Sequence of chain 1.A:
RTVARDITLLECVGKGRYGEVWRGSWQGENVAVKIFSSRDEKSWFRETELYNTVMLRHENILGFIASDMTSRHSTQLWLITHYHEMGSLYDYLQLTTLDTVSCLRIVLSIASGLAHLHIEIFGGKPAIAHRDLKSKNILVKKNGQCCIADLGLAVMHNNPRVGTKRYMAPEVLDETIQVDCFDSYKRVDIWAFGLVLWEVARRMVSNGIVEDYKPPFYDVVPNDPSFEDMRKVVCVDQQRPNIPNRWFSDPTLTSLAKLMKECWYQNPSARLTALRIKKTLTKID

Binding-site contacts:
Ligand atom O01 contacts residue ALA119 of chain 1.A at 4.2 Å.
Ligand atom C02 contacts residue HIS120 of chain 1.A at 3.5 Å.
Ligand atom C05 contacts residue HIS120 of chain 1.A at 3.9 Å.
Ligand atom C04 contacts residue HIS120 of chain 1.A at 2.8 Å.
Ligand atom C06 contacts residue HIS61 of chain 1.A at 3.4 Å.
Ligand atom O01 contacts residue LYS294 of chain 1.A at 4.4 Å.
Ligand atom C08 contacts residue LYS294 of chain 1.A at 4.2 Å.
Ligand atom S07 contacts residue HIS61 of chain 1.A at 2.8 Å (h-bond).
Ligand atom O01 contacts residue HIS120 of chain 1.A at 4.0 Å.
Ligand atom O03 contacts residue ILE123 of chain 1.A at 3.5 Å.
Ligand atom C08 contacts residue HIS120 of chain 1.A at 3.6 Å.
Ligand atom O03 contacts residue ILE125 of chain 1.A at 3.8 Å.
Ligand atom S07 contacts residue LYS294 of chain 1.A at 4.1 Å.
Ligand atom O03 contacts residue HIS120 of chain 1.A at 3.7 Å.
Ligand atom C05 contacts residue HIS61 of chain 1.A at 4.3 Å.
Ligand atom C06 contacts residue HIS120 of chain 1.A at 4.5 Å.
Ligand atom C04 contacts residue HIS61 of chain 1.A at 3.9 Å.
Ligand atom C08 contacts residue SER116 of chain 1.A at 3.9 Å.
Ligand atom C02 contacts residue ILE123 of chain 1.A at 4.0 Å (hydrophobic).
Ligand atom O01 contacts residue ILE123 of chain 1.A at 4.0 Å.
Ligand atom C08 contacts residue HIS61 of chain 1.A at 3.2 Å.

The small molecule below binds the protein below.
Small molecule (SMILES): O=C(O)[C@H]1CCSC1